Sequence of chain 1.C:
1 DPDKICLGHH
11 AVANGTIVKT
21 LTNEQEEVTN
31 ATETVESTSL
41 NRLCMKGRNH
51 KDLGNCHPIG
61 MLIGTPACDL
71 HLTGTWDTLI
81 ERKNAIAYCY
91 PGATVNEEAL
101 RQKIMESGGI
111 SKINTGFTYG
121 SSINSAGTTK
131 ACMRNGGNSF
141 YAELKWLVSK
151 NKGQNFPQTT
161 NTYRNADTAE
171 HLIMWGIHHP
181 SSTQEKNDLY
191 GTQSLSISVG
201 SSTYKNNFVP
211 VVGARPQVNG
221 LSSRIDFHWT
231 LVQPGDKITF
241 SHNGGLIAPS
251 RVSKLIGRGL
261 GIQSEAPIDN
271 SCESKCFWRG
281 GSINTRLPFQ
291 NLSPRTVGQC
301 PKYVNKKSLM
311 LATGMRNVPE

This protein binds this small molecule.
Small molecule (SMILES): CC(=O)N[C@@H]1[C@@H](O)[C@H](O)[C@@H](CO)O[C@H]1O

Sequence of chain 1.F:
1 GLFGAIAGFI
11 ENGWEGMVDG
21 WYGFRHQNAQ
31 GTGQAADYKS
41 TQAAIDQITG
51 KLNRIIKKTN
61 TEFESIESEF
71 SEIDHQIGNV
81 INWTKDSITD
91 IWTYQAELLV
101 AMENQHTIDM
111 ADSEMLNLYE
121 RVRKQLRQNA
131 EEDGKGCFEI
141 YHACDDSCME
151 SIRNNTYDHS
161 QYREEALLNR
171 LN

Binding-site contacts:
Ligand atom C7 contacts residue ASN79 of chain 1.F at 3.5 Å.
Ligand atom C7 contacts residue GLU106 of chain 1.C at 4.3 Å.
Ligand atom O7 contacts residue ARG258 of chain 1.C at 4.4 Å.
Ligand atom O7 contacts residue HIS75 of chain 1.F at 4.3 Å.
Ligand atom C8 contacts residue ASN79 of chain 1.F at 3.2 Å.
Ligand atom N2 contacts residue CA1 of chain 1.S at 3.8 Å.
Ligand atom O7 contacts residue CA1 of chain 1.S at 2.3 Å.
Ligand atom C2 contacts residue CA1 of chain 1.S at 4.1 Å.
Ligand atom C1 contacts residue GLY78 of chain 1.F at 4.5 Å.
Ligand atom N2 contacts residue ASN82 of chain 1.F at 2.9 Å (h-bond).
Ligand atom C8 contacts residue HIS75 of chain 1.F at 3.5 Å.
Ligand atom C4 contacts residue ASN82 of chain 1.F at 4.2 Å.
Ligand atom C8 contacts residue GLY78 of chain 1.F at 4.0 Å.
Ligand atom C1 contacts residue ASN82 of chain 1.F at 1.4 Å.
Ligand atom C3 contacts residue ASN82 of chain 1.F at 3.8 Å.
Ligand atom O7 contacts residue ASN79 of chain 1.F at 3.4 Å (h-bond).
Ligand atom C7 contacts residue CA1 of chain 1.S at 3.0 Å.
Ligand atom C7 contacts residue ASN82 of chain 1.F at 3.9 Å.
Ligand atom C2 contacts residue ASN82 of chain 1.F at 2.4 Å.
Ligand atom C8 contacts residue CA1 of chain 1.S at 3.8 Å.
Ligand atom O5 contacts residue ASN82 of chain 1.F at 2.3 Å (h-bond).
Ligand atom C5 contacts residue ASN82 of chain 1.F at 3.6 Å.
Ligand atom N2 contacts residue GLY78 of chain 1.F at 4.3 Å.
Ligand atom N2 contacts residue ASN79 of chain 1.F at 4.4 Å.
Ligand atom O7 contacts residue ASN82 of chain 1.F at 4.3 Å.
Ligand atom O7 contacts residue GLU106 of chain 1.C at 3.3 Å (salt-bridge).